Binding-site contacts:
Ligand atom C6 contacts residue ALA110 of chain 1.A at 4.3 Å (hydrophobic).
Ligand atom O6 contacts residue ARG70 of chain 1.A at 3.8 Å.
Ligand atom O3 contacts residue ALA110 of chain 1.A at 4.2 Å.
Ligand atom O7 contacts residue ASN46 of chain 1.A at 2.0 Å (h-bond).
Ligand atom N2 contacts residue ASN46 of chain 1.A at 3.2 Å (h-bond).
Ligand atom N2 contacts residue ALA110 of chain 1.A at 3.9 Å.
Ligand atom O5 contacts residue ASN46 of chain 1.A at 2.3 Å (h-bond).
Ligand atom C1 contacts residue ASN46 of chain 1.A at 1.4 Å.
Ligand atom C8 contacts residue ASN46 of chain 1.A at 4.0 Å.
Ligand atom C2 contacts residue ASN46 of chain 1.A at 2.6 Å.
Ligand atom O5 contacts residue ARG70 of chain 1.A at 4.4 Å.
Ligand atom C8 contacts residue ALA110 of chain 1.A at 3.6 Å (hydrophobic).
Ligand atom O6 contacts residue ALA110 of chain 1.A at 3.2 Å.
Ligand atom C4 contacts residue ASN46 of chain 1.A at 4.3 Å.
Ligand atom C5 contacts residue ASN46 of chain 1.A at 3.6 Å.
Ligand atom C3 contacts residue ASN46 of chain 1.A at 4.0 Å.
Ligand atom C7 contacts residue ALA110 of chain 1.A at 4.3 Å (hydrophobic).
Ligand atom C7 contacts residue ASN46 of chain 1.A at 2.8 Å.

Sequence of chain 1.A:
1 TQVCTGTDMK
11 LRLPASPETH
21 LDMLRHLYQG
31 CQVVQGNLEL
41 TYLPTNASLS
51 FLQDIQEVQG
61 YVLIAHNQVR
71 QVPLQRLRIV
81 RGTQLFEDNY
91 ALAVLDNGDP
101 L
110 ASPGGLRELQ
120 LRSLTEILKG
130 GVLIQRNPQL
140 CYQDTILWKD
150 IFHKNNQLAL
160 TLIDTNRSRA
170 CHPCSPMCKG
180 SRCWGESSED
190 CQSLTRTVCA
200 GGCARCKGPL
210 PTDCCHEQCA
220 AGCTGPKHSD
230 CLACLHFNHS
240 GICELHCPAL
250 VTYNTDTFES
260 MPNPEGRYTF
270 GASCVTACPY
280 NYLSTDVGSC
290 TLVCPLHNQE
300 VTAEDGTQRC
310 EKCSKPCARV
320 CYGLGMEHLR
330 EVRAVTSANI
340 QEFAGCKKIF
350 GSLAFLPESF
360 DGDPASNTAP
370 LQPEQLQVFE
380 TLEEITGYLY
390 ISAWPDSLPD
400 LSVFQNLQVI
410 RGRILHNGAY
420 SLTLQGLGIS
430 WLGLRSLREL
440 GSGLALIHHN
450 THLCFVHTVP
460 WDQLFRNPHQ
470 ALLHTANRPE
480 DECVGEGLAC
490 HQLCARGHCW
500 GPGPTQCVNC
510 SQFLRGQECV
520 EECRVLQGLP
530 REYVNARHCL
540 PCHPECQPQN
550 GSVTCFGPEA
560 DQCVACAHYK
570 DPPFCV

This small molecule binds to this protein.
Small molecule (SMILES): CC(=O)N[C@H]1[C@H](O[C@H]2[C@H](O)[C@@H](NC(C)=O)CO[C@@H]2CO)O[C@H](CO)[C@@H](O)[C@@H]1O